Sequence of chain 1.A:
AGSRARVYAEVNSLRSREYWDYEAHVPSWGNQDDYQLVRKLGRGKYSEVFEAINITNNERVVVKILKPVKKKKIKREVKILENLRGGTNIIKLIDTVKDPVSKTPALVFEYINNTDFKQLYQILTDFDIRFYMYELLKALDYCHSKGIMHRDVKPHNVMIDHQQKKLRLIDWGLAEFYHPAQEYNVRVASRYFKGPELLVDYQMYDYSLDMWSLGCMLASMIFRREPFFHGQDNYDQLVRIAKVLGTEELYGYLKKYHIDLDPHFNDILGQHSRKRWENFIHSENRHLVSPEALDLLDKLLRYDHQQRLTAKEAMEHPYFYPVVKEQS

A protein and the small-molecule ligand that binds it are described below.
Small molecule (SMILES): Brc1nc2nn[nH]c2c(Br)c1Br

Binding-site contacts:
Ligand atom C04 contacts residue MET178 of chain 1.A at 4.5 Å (hydrophobic).
Ligand atom N02 contacts residue HIS175 of chain 1.A at 4.1 Å.
Ligand atom C04 contacts residue VAL68 of chain 1.A at 3.9 Å (hydrophobic).
Ligand atom C10 contacts residue MET178 of chain 1.A at 3.8 Å (hydrophobic).
Ligand atom BR1 contacts residue ASN133 of chain 1.A at 4.0 Å.
Ligand atom C04 contacts residue ILE189 of chain 1.A at 4.1 Å (hydrophobic).
Ligand atom N03 contacts residue HIS175 of chain 1.A at 4.2 Å.
Ligand atom N02 contacts residue LEU60 of chain 1.A at 4.0 Å.
Ligand atom C08 contacts residue VAL81 of chain 1.A at 3.9 Å (hydrophobic).
Ligand atom C06 contacts residue VAL68 of chain 1.A at 4.4 Å (hydrophobic).
Ligand atom C12 contacts residue MET178 of chain 1.A at 3.8 Å (hydrophobic).
Ligand atom N05 contacts residue ILE189 of chain 1.A at 3.6 Å.
Ligand atom N05 contacts residue EDO1 of chain 1.D at 3.4 Å (h-bond).
Ligand atom BR3 contacts residue EDO1 of chain 1.D at 3.1 Å.
Ligand atom N03 contacts residue LEU60 of chain 1.A at 4.4 Å.
Ligand atom BR2 contacts residue GLU129 of chain 1.A at 3.1 Å.
Ligand atom C06 contacts residue VAL81 of chain 1.A at 3.7 Å (hydrophobic).
Ligand atom C06 contacts residue ILE189 of chain 1.A at 4.0 Å (hydrophobic).
Ligand atom BR3 contacts residue ILE110 of chain 1.A at 4.4 Å.
Ligand atom BR2 contacts residue TYR130 of chain 1.A at 4.5 Å.
Ligand atom BR3 contacts residue ILE189 of chain 1.A at 4.2 Å.
Ligand atom BR3 contacts residue PHE128 of chain 1.A at 3.7 Å.
Ligand atom N01 contacts residue LEU60 of chain 1.A at 3.8 Å.
Ligand atom C12 contacts residue LEU60 of chain 1.A at 4.0 Å (hydrophobic).
Ligand atom C10 contacts residue VAL81 of chain 1.A at 4.0 Å (hydrophobic).
Ligand atom N05 contacts residue VAL68 of chain 1.A at 3.8 Å.
Ligand atom N01 contacts residue MET178 of chain 1.A at 3.9 Å.
Ligand atom C08 contacts residue MET178 of chain 1.A at 4.4 Å (hydrophobic).
Ligand atom C10 contacts residue LEU60 of chain 1.A at 4.4 Å (hydrophobic).
Ligand atom BR1 contacts residue MET178 of chain 1.A at 3.9 Å.
Ligand atom N03 contacts residue VAL68 of chain 1.A at 4.0 Å.
Ligand atom N05 contacts residue VAL81 of chain 1.A at 4.2 Å.
Ligand atom N01 contacts residue ASN133 of chain 1.A at 4.4 Å.
Ligand atom BR2 contacts residue ILE110 of chain 1.A at 3.7 Å.
Ligand atom BR2 contacts residue ILE131 of chain 1.A at 4.2 Å.
Ligand atom BR1 contacts residue VAL81 of chain 1.A at 4.2 Å.
Ligand atom C06 contacts residue EDO1 of chain 1.D at 3.9 Å.
Ligand atom BR1 contacts residue ILE131 of chain 1.A at 2.9 Å.
Ligand atom BR2 contacts residue VAL81 of chain 1.A at 3.7 Å.
Ligand atom BR3 contacts residue VAL81 of chain 1.A at 4.0 Å.